This small molecule binds to this protein.
Small molecule (SMILES): CC(=O)N[C@@H]1[C@@H](O)[C@H](O)[C@@H](CO)O[C@H]1O

Sequence of chain 1.A:
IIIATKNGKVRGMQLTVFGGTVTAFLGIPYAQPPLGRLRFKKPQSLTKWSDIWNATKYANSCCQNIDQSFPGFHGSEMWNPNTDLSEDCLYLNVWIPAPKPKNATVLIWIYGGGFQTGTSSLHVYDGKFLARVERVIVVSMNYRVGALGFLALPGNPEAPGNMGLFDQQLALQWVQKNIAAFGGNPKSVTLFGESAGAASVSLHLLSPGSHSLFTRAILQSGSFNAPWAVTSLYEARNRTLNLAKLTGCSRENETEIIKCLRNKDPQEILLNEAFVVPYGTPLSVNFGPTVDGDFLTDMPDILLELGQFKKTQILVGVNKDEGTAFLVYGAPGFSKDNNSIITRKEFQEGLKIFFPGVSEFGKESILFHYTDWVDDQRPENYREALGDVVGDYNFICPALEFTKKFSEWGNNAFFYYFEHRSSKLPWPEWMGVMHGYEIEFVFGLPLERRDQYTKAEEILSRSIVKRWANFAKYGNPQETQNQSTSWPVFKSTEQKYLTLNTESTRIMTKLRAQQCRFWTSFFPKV

Binding-site contacts:
Ligand atom C8 contacts residue ARG14 of chain 1.A at 3.2 Å.
Ligand atom O5 contacts residue ARG14 of chain 1.A at 4.1 Å.
Ligand atom C7 contacts residue ASN57 of chain 1.A at 3.6 Å.
Ligand atom C3 contacts residue ASN57 of chain 1.A at 3.8 Å.
Ligand atom N2 contacts residue ASN57 of chain 1.A at 2.9 Å (h-bond).
Ligand atom C5 contacts residue ARG14 of chain 1.A at 4.4 Å.
Ligand atom O5 contacts residue ASN57 of chain 1.A at 2.4 Å (h-bond).
Ligand atom C2 contacts residue ASN57 of chain 1.A at 2.5 Å.
Ligand atom O7 contacts residue ILE55 of chain 1.A at 4.4 Å.
Ligand atom C7 contacts residue ARG14 of chain 1.A at 4.3 Å.
Ligand atom C8 contacts residue ASN57 of chain 1.A at 3.9 Å.
Ligand atom C4 contacts residue ASN57 of chain 1.A at 4.2 Å.
Ligand atom C5 contacts residue ASN57 of chain 1.A at 3.7 Å.
Ligand atom C1 contacts residue ASN57 of chain 1.A at 1.4 Å.
Ligand atom C1 contacts residue ARG14 of chain 1.A at 3.5 Å.